Sequence of chain 1.D:
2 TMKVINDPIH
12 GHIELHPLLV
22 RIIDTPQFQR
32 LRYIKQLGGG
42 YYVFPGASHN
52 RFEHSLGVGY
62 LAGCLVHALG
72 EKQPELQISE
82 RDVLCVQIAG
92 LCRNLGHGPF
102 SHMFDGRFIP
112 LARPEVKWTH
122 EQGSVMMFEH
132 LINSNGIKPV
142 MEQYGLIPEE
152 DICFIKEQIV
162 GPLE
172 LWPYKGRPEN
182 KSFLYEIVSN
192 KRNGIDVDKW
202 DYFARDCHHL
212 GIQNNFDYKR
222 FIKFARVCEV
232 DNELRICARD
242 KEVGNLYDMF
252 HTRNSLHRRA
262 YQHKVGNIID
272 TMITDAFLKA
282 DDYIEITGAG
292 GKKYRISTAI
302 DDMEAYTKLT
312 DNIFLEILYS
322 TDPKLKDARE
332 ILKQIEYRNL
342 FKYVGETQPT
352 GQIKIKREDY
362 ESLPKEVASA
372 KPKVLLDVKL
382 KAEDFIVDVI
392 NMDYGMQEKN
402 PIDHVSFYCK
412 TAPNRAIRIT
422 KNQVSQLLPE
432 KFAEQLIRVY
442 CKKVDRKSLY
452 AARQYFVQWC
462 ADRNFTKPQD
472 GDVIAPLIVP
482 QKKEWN

This protein binds this small molecule.
Small molecule (SMILES): Nc1nc2c(ncn2[C@H]2C[C@H](O)[C@@H](CO[P](=O)(O)O[P](=O)(O)OP(=O)(O)O)O2)c(=O)[nH]1

Binding-site contacts:
Ligand atom O4' contacts residue ARG52 of chain 1.D at 3.2 Å (salt-bridge).
Ligand atom C4 contacts residue HIS103 of chain 1.D at 3.0 Å.
Ligand atom PG contacts residue TYR203 of chain 1.D at 3.2 Å.
Ligand atom O3G contacts residue TYR203 of chain 1.D at 1.8 Å (h-bond).
Ligand atom O3' contacts residue ASP207 of chain 1.D at 2.8 Å (salt-bridge).
Ligand atom C2 contacts residue HIS103 of chain 1.D at 3.6 Å.
Ligand atom O2A contacts residue ASP199 of chain 1.D at 2.7 Å (salt-bridge).
Ligand atom O1G contacts residue LYS200 of chain 1.D at 2.1 Å (salt-bridge).
Ligand atom C5' contacts residue TYR203 of chain 1.D at 3.4 Å (hydrophobic).
Ligand atom C6 contacts residue HIS103 of chain 1.D at 3.5 Å.
Ligand atom O4' contacts residue HIS103 of chain 1.D at 2.9 Å (h-bond).
Ligand atom N1 contacts residue HIS103 of chain 1.D at 3.5 Å.
Ligand atom O2A contacts residue ARG52 of chain 1.D at 3.5 Å (salt-bridge).
Ligand atom C8 contacts residue HIS103 of chain 1.D at 3.6 Å.
Ligand atom O5' contacts residue ARG52 of chain 1.D at 3.7 Å.
Ligand atom C2' contacts residue TYR262 of chain 1.D at 3.3 Å (hydrophobic).
Ligand atom O3' contacts residue GLN37 of chain 1.D at 2.7 Å (h-bond).
Ligand atom C4' contacts residue GLN37 of chain 1.D at 3.5 Å.
Ligand atom O6 contacts residue GLN263 of chain 1.D at 3.7 Å.
Ligand atom PG contacts residue LYS200 of chain 1.D at 3.5 Å.
Ligand atom C5 contacts residue HIS103 of chain 1.D at 3.6 Å.
Ligand atom N2 contacts residue PHE101 of chain 1.D at 3.4 Å (h-bond).
Ligand atom O1B contacts residue HIS103 of chain 1.D at 3.0 Å.
Ligand atom N9 contacts residue HIS103 of chain 1.D at 3.0 Å.
Ligand atom O1A contacts residue HIS121 of chain 1.D at 2.8 Å.
Ligand atom O2A contacts residue ASN95 of chain 1.D at 3.2 Å (h-bond).
Ligand atom O1A contacts residue HIS98 of chain 1.D at 3.4 Å (h-bond).
Ligand atom C3' contacts residue GLN37 of chain 1.D at 3.6 Å.
Ligand atom O2B contacts residue ARG94 of chain 1.D at 3.4 Å (salt-bridge).
Ligand atom PA contacts residue ASP199 of chain 1.D at 3.5 Å.
Ligand atom C1' contacts residue HIS103 of chain 1.D at 3.4 Å.
Ligand atom O3A contacts residue ASP199 of chain 1.D at 3.0 Å (salt-bridge).
Ligand atom N3 contacts residue HIS103 of chain 1.D at 3.4 Å.
Ligand atom N2 contacts residue GLY39 of chain 1.D at 3.6 Å.
Ligand atom O5' contacts residue HIS103 of chain 1.D at 2.9 Å (h-bond).
Ligand atom N2 contacts residue LEU38 of chain 1.D at 3.3 Å (h-bond).
Ligand atom O3' contacts residue TYR203 of chain 1.D at 3.6 Å.
Ligand atom C4' contacts residue ARG52 of chain 1.D at 3.4 Å.
Ligand atom C3' contacts residue TYR203 of chain 1.D at 3.5 Å (hydrophobic).
Ligand atom C8 contacts residue HIS258 of chain 1.D at 3.7 Å.